Binding-site contacts:
Ligand atom O6A contacts residue ASP109 of chain 2.B at 3.3 Å (salt-bridge).
Ligand atom C5 contacts residue LYS132 of chain 2.B at 3.7 Å.
Ligand atom O6B contacts residue CA1 of chain 2.Q at 2.3 Å.
Ligand atom O6A contacts residue GLU41 of chain 2.B at 3.4 Å (salt-bridge).
Ligand atom O6A contacts residue CA1 of chain 2.Q at 2.6 Å.
Ligand atom C6 contacts residue LYS132 of chain 2.B at 3.6 Å.
Ligand atom O6B contacts residue ASP109 of chain 2.B at 3.3 Å (salt-bridge).
Ligand atom O6B contacts residue LYS132 of chain 2.B at 3.0 Å (salt-bridge).
Ligand atom O6B contacts residue GLU86 of chain 2.B at 3.0 Å (salt-bridge).
Ligand atom O6B contacts residue CA1 of chain 2.S at 2.5 Å.
Ligand atom O6B contacts residue ARG135 of chain 2.B at 2.9 Å (salt-bridge).
Ligand atom C1 contacts residue ASP109 of chain 2.B at 3.4 Å.
Ligand atom O6B contacts residue GLU41 of chain 2.B at 3.1 Å (salt-bridge).
Ligand atom O2 contacts residue ARG135 of chain 2.B at 3.3 Å (salt-bridge).
Ligand atom C6 contacts residue ASP109 of chain 2.B at 3.4 Å.
Ligand atom C4 contacts residue DGU1 of chain 2.U at 3.8 Å.
Ligand atom C1 contacts residue LYS132 of chain 2.B at 3.8 Å.
Ligand atom C6 contacts residue CA1 of chain 2.S at 3.4 Å.
Ligand atom C5 contacts residue LYS110 of chain 2.B at 3.7 Å.
Ligand atom O6A contacts residue ARG135 of chain 2.B at 2.6 Å (salt-bridge).
Ligand atom O5 contacts residue LYS110 of chain 2.B at 2.8 Å (salt-bridge).
Ligand atom C5 contacts residue LYS110 of chain 2.B at 3.7 Å.
Ligand atom O3 contacts residue GLN113 of chain 2.B at 3.1 Å (h-bond).
Ligand atom O5 contacts residue LYS132 of chain 2.B at 2.9 Å (salt-bridge).
Ligand atom O6B contacts residue DGU1 of chain 2.U at 3.5 Å (h-bond).
Ligand atom C4 contacts residue LYS110 of chain 2.B at 3.4 Å.
Ligand atom C6 contacts residue LYS110 of chain 2.B at 3.7 Å.
Ligand atom O5 contacts residue ASP109 of chain 2.B at 3.6 Å (salt-bridge).
Ligand atom O6B contacts residue LYS110 of chain 2.B at 2.9 Å (salt-bridge).
Ligand atom C4 contacts residue GLN113 of chain 2.B at 3.7 Å.
Ligand atom O3 contacts residue GLY138 of chain 2.B at 3.0 Å (h-bond).
Ligand atom O3 contacts residue ASN137 of chain 2.B at 3.0 Å (h-bond).
Ligand atom C6 contacts residue ARG135 of chain 2.B at 3.3 Å.
Ligand atom C6 contacts residue GLU41 of chain 2.B at 3.2 Å.
Ligand atom C1 contacts residue LYS110 of chain 2.B at 3.5 Å.
Ligand atom C6 contacts residue CA1 of chain 2.Q at 2.8 Å.
Ligand atom O4 contacts residue LYS110 of chain 2.B at 3.4 Å (salt-bridge).
Ligand atom C2 contacts residue ASP109 of chain 2.B at 3.8 Å.
Ligand atom O6B contacts residue LYS110 of chain 2.B at 3.8 Å.
Ligand atom O2 contacts residue GLY138 of chain 2.B at 3.3 Å.

A protein and the small-molecule ligand that binds it are described below.
Small molecule (SMILES): O=C(O)C1=C[C@H](O)[C@@H](O)[C@@H](O[C@@H]2[C@H](O)[C@@H](O)[C@@H](O)O[C@@H]2C(=O)O)O1

Sequence of chain 2.B:
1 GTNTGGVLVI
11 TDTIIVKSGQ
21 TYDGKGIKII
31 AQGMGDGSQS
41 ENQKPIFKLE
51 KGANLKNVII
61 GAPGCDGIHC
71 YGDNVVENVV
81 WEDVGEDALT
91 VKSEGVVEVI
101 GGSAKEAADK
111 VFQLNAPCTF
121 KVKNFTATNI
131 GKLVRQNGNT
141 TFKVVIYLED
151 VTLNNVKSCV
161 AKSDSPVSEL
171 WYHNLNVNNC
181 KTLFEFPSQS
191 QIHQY